Sequence of chain 1.C:
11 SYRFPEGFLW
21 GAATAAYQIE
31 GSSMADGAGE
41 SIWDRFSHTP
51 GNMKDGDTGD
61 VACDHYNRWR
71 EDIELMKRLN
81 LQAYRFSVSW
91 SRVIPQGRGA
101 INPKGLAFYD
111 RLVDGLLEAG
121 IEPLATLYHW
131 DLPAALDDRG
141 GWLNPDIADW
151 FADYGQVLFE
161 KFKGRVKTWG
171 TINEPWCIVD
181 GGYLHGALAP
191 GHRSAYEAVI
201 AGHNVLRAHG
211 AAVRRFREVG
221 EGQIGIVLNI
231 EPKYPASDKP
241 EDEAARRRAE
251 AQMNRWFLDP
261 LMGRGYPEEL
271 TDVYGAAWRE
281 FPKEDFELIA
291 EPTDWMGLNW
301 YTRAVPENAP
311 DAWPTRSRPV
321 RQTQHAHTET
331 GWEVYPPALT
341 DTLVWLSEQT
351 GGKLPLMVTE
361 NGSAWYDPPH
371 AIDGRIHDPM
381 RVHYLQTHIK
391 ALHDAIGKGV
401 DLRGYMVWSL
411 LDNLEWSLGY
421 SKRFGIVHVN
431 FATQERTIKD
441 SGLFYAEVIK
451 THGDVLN

Binding-site contacts:
Ligand atom C6 contacts residue TRP332 of chain 1.C at 3.9 Å (hydrophobic).
Ligand atom O4 contacts residue GLU415 of chain 1.C at 2.6 Å (salt-bridge).
Ligand atom O3 contacts residue GLN28 of chain 1.C at 2.8 Å (h-bond).
Ligand atom C4 contacts residue GLU415 of chain 1.C at 3.5 Å.
Ligand atom C5 contacts residue TRP408 of chain 1.C at 3.8 Å (hydrophobic).
Ligand atom C6 contacts residue GLU415 of chain 1.C at 3.0 Å.
Ligand atom O2 contacts residue GLU360 of chain 1.C at 2.8 Å (salt-bridge).
Ligand atom O5 contacts residue TYR301 of chain 1.C at 3.6 Å.
Ligand atom C1 contacts residue TYR301 of chain 1.C at 3.4 Å (hydrophobic).
Ligand atom O2 contacts residue ASN173 of chain 1.C at 3.0 Å (h-bond).
Ligand atom C1 contacts residue GLU174 of chain 1.C at 3.3 Å.
Ligand atom C3 contacts residue GLN28 of chain 1.C at 3.9 Å.
Ligand atom C5 contacts residue GLU415 of chain 1.C at 3.8 Å.
Ligand atom C2 contacts residue TRP130 of chain 1.C at 4.0 Å (hydrophobic).
Ligand atom O4 contacts residue GLN28 of chain 1.C at 2.9 Å (h-bond).
Ligand atom C5 contacts residue TYR301 of chain 1.C at 3.6 Å (hydrophobic).
Ligand atom C2 contacts residue GLU174 of chain 1.C at 3.4 Å.
Ligand atom O6 contacts residue GLU415 of chain 1.C at 2.5 Å (salt-bridge).
Ligand atom C1 contacts residue GLU360 of chain 1.C at 2.9 Å.
Ligand atom C2 contacts residue GLU360 of chain 1.C at 3.5 Å.
Ligand atom O1 contacts residue GLU360 of chain 1.C at 3.3 Å (salt-bridge).
Ligand atom C4 contacts residue GLN28 of chain 1.C at 4.0 Å.
Ligand atom O5 contacts residue GLU360 of chain 1.C at 3.9 Å.
Ligand atom O3 contacts residue HIS129 of chain 1.C at 3.3 Å (h-bond).
Ligand atom O3 contacts residue TRP408 of chain 1.C at 3.8 Å.
Ligand atom O6 contacts residue TRP332 of chain 1.C at 3.4 Å.
Ligand atom O4 contacts residue TRP416 of chain 1.C at 3.9 Å.
Ligand atom C4 contacts residue TRP408 of chain 1.C at 3.9 Å (hydrophobic).
Ligand atom C3 contacts residue TRP408 of chain 1.C at 3.6 Å (hydrophobic).
Ligand atom C6 contacts residue PHE424 of chain 1.C at 3.6 Å (hydrophobic).
Ligand atom O3 contacts residue TRP416 of chain 1.C at 2.8 Å (h-bond).
Ligand atom O2 contacts residue ASN299 of chain 1.C at 3.9 Å.
Ligand atom C3 contacts residue GLU360 of chain 1.C at 3.9 Å.
Ligand atom O4 contacts residue TRP408 of chain 1.C at 3.1 Å.
Ligand atom C4 contacts residue TRP416 of chain 1.C at 3.8 Å (hydrophobic).
Ligand atom C3 contacts residue TRP416 of chain 1.C at 3.9 Å (hydrophobic).
Ligand atom O1 contacts residue TYR301 of chain 1.C at 3.5 Å.
Ligand atom O1 contacts residue GLU174 of chain 1.C at 2.1 Å (salt-bridge).
Ligand atom O2 contacts residue GLU174 of chain 1.C at 3.3 Å (salt-bridge).
Ligand atom O2 contacts residue HIS129 of chain 1.C at 3.4 Å (h-bond).

This small molecule binds to this protein.
Small molecule (SMILES): OC[C@H]1O[C@@H](O)[C@H](O)[C@@H](O)[C@@H]1O